Sequence of chain 1.A:
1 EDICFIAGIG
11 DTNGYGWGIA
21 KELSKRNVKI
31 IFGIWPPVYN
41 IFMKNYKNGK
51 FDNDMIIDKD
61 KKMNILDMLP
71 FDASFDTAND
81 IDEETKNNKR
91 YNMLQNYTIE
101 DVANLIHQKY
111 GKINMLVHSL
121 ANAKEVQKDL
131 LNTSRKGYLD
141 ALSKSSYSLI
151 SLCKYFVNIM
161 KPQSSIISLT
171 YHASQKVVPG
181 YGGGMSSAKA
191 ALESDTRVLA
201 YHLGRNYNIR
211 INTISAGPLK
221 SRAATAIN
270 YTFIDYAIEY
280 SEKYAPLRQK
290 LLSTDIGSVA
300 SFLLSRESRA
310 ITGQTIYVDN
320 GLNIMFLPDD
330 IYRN

Binding-site contacts:
Ligand atom C7 contacts residue ALA224 of chain 1.A at 3.6 Å (hydrophobic).
Ligand atom O18 contacts residue ALA123 of chain 1.A at 3.6 Å.
Ligand atom C7 contacts residue NAD1 of chain 1.C at 3.5 Å.
Ligand atom CL20 contacts residue ILE273 of chain 1.A at 4.1 Å.
Ligand atom C8 contacts residue NAD1 of chain 1.C at 3.2 Å.
Ligand atom N17 contacts residue ALA123 of chain 1.A at 3.5 Å (h-bond).
Ligand atom C11 contacts residue ALA223 of chain 1.A at 3.6 Å (hydrophobic).
Ligand atom CL12 contacts residue ALA121 of chain 1.A at 3.7 Å.
Ligand atom C8 contacts residue ILE273 of chain 1.A at 3.7 Å (hydrophobic).
Ligand atom C8 contacts residue ALA224 of chain 1.A at 3.7 Å (hydrophobic).
Ligand atom C13 contacts residue ALA223 of chain 1.A at 3.9 Å (hydrophobic).
Ligand atom CL12 contacts residue ALA223 of chain 1.A at 3.3 Å.
Ligand atom O5 contacts residue NAD1 of chain 1.C at 2.5 Å (h-bond).
Ligand atom CL20 contacts residue NAD1 of chain 1.C at 3.7 Å.
Ligand atom C3 contacts residue TYR181 of chain 1.A at 3.3 Å (hydrophobic).
Ligand atom C6 contacts residue NAD1 of chain 1.C at 3.5 Å.
Ligand atom CL12 contacts residue NAD1 of chain 1.C at 3.1 Å.
Ligand atom C2 contacts residue NAD1 of chain 1.C at 3.5 Å.
Ligand atom C4 contacts residue NAD1 of chain 1.C at 3.4 Å.
Ligand atom C4 contacts residue TYR181 of chain 1.A at 3.5 Å (hydrophobic).
Ligand atom O19 contacts residue ALA121 of chain 1.A at 3.7 Å.
Ligand atom C11 contacts residue ALA121 of chain 1.A at 3.6 Å (hydrophobic).
Ligand atom C11 contacts residue NAD1 of chain 1.C at 4.0 Å.
Ligand atom N17 contacts residue ASN122 of chain 1.A at 4.1 Å.
Ligand atom C15 contacts residue MET185 of chain 1.A at 4.0 Å (hydrophobic).
Ligand atom O5 contacts residue TYR181 of chain 1.A at 2.6 Å (h-bond).
Ligand atom O5 contacts residue TYR171 of chain 1.A at 4.1 Å.
Ligand atom C10 contacts residue NAD1 of chain 1.C at 3.7 Å.
Ligand atom O19 contacts residue ASN122 of chain 1.A at 2.9 Å.
Ligand atom C16 contacts residue ILE227 of chain 1.A at 3.8 Å (hydrophobic).
Ligand atom C13 contacts residue ALA121 of chain 1.A at 3.5 Å (hydrophobic).
Ligand atom O19 contacts residue ALA123 of chain 1.A at 2.7 Å (h-bond).
Ligand atom CL20 contacts residue TYR171 of chain 1.A at 3.2 Å.
Ligand atom C2 contacts residue TYR181 of chain 1.A at 4.1 Å (hydrophobic).
Ligand atom O5 contacts residue LYS189 of chain 1.A at 3.9 Å.
Ligand atom C15 contacts residue ILE227 of chain 1.A at 4.0 Å (hydrophobic).
Ligand atom O9 contacts residue NAD1 of chain 1.C at 3.1 Å (h-bond).
Ligand atom C3 contacts residue NAD1 of chain 1.C at 3.5 Å.
Ligand atom C3 contacts residue TYR171 of chain 1.A at 3.7 Å (hydrophobic).
Ligand atom O18 contacts residue VAL126 of chain 1.A at 3.2 Å.

A protein and the small-molecule ligand that binds it are described below.
Small molecule (SMILES): O=[N+]([O-])c1ccc(Oc2ccc(Cl)cc2O)c(Cl)c1